A protein and the small-molecule ligand that binds it are described below.
Small molecule (SMILES): O=C(O)Cc1cc(I)c(Oc2ccc(O)c(I)c2)c(I)c1

Sequence of chain 1.A:
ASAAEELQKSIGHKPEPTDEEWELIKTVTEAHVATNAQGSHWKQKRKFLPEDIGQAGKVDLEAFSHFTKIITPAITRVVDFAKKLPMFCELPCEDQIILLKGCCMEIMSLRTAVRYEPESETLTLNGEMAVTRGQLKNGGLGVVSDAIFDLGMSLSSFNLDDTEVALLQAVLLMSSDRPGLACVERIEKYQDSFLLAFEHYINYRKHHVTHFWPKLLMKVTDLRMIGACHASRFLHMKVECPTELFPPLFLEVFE

Binding-site contacts:
Ligand atom I1 contacts residue PHE75 of chain 1.A at 3.1 Å.
Ligand atom C5 contacts residue ILE79 of chain 1.A at 3.8 Å (hydrophobic).
Ligand atom I1 contacts residue ILE79 of chain 1.A at 3.7 Å.
Ligand atom I3 contacts residue THR120 of chain 1.A at 3.6 Å.
Ligand atom C12 contacts residue MET113 of chain 1.A at 3.8 Å (hydrophobic).
Ligand atom C7 contacts residue LEU133 of chain 1.A at 3.9 Å (hydrophobic).
Ligand atom C13 contacts residue ASN134 of chain 1.A at 4.0 Å.
Ligand atom O1 contacts residue MET245 of chain 1.A at 3.5 Å.
Ligand atom C11 contacts residue MET116 of chain 1.A at 3.7 Å (hydrophobic).
Ligand atom C13 contacts residue ALA82 of chain 1.A at 3.5 Å (hydrophobic).
Ligand atom O1 contacts residue LEU149 of chain 1.A at 3.9 Å.
Ligand atom C6 contacts residue LEU149 of chain 1.A at 3.5 Å (hydrophobic).
Ligand atom C8 contacts residue HIS238 of chain 1.A at 3.3 Å.
Ligand atom C14 contacts residue ASN134 of chain 1.A at 3.8 Å.
Ligand atom C3 contacts residue ALA82 of chain 1.A at 3.8 Å (hydrophobic).
Ligand atom O4 contacts residue THR120 of chain 1.A at 3.6 Å.
Ligand atom C11 contacts residue THR120 of chain 1.A at 3.3 Å.
Ligand atom C8 contacts residue PHE258 of chain 1.A at 4.0 Å (hydrophobic).
Ligand atom I3 contacts residue MET113 of chain 1.A at 3.9 Å.
Ligand atom O1 contacts residue PHE258 of chain 1.A at 3.1 Å.
Ligand atom C10 contacts residue MET113 of chain 1.A at 3.9 Å (hydrophobic).
Ligand atom C13 contacts residue MET116 of chain 1.A at 3.8 Å (hydrophobic).
Ligand atom C10 contacts residue LEU149 of chain 1.A at 3.9 Å (hydrophobic).
Ligand atom C4 contacts residue LEU149 of chain 1.A at 3.8 Å (hydrophobic).
Ligand atom I1 contacts residue LEU133 of chain 1.A at 3.7 Å.
Ligand atom C8 contacts residue LEU149 of chain 1.A at 3.5 Å (hydrophobic).
Ligand atom O3 contacts residue ARG85 of chain 1.A at 3.0 Å (salt-bridge).
Ligand atom I3 contacts residue ILE156 of chain 1.A at 3.5 Å.
Ligand atom C5 contacts residue LEU133 of chain 1.A at 3.9 Å (hydrophobic).
Ligand atom C10 contacts residue HIS238 of chain 1.A at 3.2 Å.
Ligand atom C12 contacts residue ILE79 of chain 1.A at 4.0 Å (hydrophobic).
Ligand atom C9 contacts residue THR120 of chain 1.A at 3.8 Å.
Ligand atom O3 contacts residue ARG119 of chain 1.A at 3.9 Å.
Ligand atom O1 contacts residue HIS238 of chain 1.A at 2.7 Å (h-bond).
Ligand atom O4 contacts residue ASN134 of chain 1.A at 3.2 Å (h-bond).
Ligand atom C14 contacts residue ARG85 of chain 1.A at 3.8 Å.
Ligand atom I1 contacts residue ILE78 of chain 1.A at 3.8 Å.
Ligand atom I2 contacts residue GLY147 of chain 1.A at 4.0 Å.
Ligand atom O4 contacts residue THR132 of chain 1.A at 4.0 Å.
Ligand atom O2 contacts residue LEU133 of chain 1.A at 3.8 Å.